Sequence of chain 1.B:
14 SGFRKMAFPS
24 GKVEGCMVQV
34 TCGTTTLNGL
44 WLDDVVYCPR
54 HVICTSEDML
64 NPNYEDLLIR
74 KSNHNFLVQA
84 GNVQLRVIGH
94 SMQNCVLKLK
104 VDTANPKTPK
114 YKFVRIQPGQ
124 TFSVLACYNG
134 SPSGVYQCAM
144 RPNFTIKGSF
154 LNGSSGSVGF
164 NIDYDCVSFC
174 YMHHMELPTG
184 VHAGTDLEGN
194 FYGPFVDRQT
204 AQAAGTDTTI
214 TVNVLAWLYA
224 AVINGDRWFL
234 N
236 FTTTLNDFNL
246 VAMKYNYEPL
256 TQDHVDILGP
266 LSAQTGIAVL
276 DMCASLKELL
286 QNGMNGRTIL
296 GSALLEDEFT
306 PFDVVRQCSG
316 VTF

Sequence of chain 1.A:
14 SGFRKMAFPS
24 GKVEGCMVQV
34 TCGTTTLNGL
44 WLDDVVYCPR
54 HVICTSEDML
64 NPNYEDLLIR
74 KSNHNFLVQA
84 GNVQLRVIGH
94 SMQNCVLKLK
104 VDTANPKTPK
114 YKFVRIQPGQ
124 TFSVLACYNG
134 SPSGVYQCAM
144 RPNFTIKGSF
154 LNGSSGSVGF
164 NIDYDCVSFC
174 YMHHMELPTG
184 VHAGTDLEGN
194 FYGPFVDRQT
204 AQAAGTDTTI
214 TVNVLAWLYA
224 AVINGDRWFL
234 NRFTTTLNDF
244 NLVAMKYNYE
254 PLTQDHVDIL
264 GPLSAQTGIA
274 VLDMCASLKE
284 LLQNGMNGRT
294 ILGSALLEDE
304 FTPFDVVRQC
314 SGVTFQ

Binding-site contacts:
Ligand atom O contacts residue SER158 of chain 1.B at 3.0 Å (h-bond).
Ligand atom OH contacts residue SER59 of chain 1.B at 3.5 Å.
Ligand atom OE1 contacts residue SER157 of chain 1.B at 3.3 Å (h-bond).
Ligand atom CB contacts residue THR203 of chain 1.B at 3.2 Å.
Ligand atom CA contacts residue SER158 of chain 1.B at 3.3 Å.
Ligand atom N contacts residue SER158 of chain 1.B at 3.5 Å (h-bond).
Ligand atom OH contacts residue MET62 of chain 1.B at 3.2 Å.
Ligand atom O contacts residue SER157 of chain 1.B at 3.2 Å (h-bond).
Ligand atom CD2 contacts residue GLN202 of chain 1.B at 3.4 Å.
Ligand atom OE1 contacts residue PHE153 of chain 1.B at 3.2 Å.
Ligand atom OE1 contacts residue HIS176 of chain 1.B at 2.5 Å (h-bond).
Ligand atom O contacts residue GLU179 of chain 1.B at 2.7 Å (salt-bridge).
Ligand atom O contacts residue GLY156 of chain 1.B at 3.5 Å (h-bond).
Ligand atom CG1 contacts residue LEU40 of chain 1.B at 3.6 Å (hydrophobic).
Ligand atom C contacts residue GLY156 of chain 1.B at 3.5 Å.
Ligand atom N contacts residue THR39 of chain 1.B at 3.0 Å (h-bond).
Ligand atom O contacts residue THR39 of chain 1.B at 3.0 Å (h-bond).
Ligand atom O contacts residue GLY156 of chain 1.B at 2.7 Å (h-bond).
Ligand atom CD1 contacts residue MET62 of chain 1.B at 3.5 Å (hydrophobic).
Ligand atom O contacts residue GLN202 of chain 1.B at 3.3 Å.
Ligand atom N contacts residue THR203 of chain 1.B at 3.0 Å (h-bond).
Ligand atom C contacts residue GLU179 of chain 1.B at 3.5 Å.
Ligand atom O contacts residue THR37 of chain 1.B at 3.5 Å (h-bond).
Ligand atom CA contacts residue THR37 of chain 1.B at 3.4 Å.
Ligand atom N contacts residue GLN202 of chain 1.B at 3.1 Å (h-bond).
Ligand atom CA contacts residue GLU179 of chain 1.B at 3.3 Å.
Ligand atom O contacts residue ASN155 of chain 1.B at 3.5 Å.
Ligand atom N contacts residue SER158 of chain 1.B at 3.0 Å (h-bond).
Ligand atom CD2 contacts residue MET178 of chain 1.B at 3.3 Å (hydrophobic).
Ligand atom N contacts residue GLU179 of chain 1.B at 2.8 Å (salt-bridge).
Ligand atom N contacts residue HIS177 of chain 1.B at 3.1 Å (h-bond).
Ligand atom CG1 contacts residue HIS54 of chain 1.B at 3.4 Å.
Ligand atom C contacts residue GLY156 of chain 1.B at 3.4 Å.
Ligand atom O contacts residue PRO181 of chain 1.B at 3.3 Å.
Ligand atom N contacts residue GLY156 of chain 1.B at 3.6 Å.
Ligand atom C contacts residue SER158 of chain 1.B at 2.9 Å.
Ligand atom NE2 contacts residue GLU179 of chain 1.B at 3.2 Å (salt-bridge).
Ligand atom CG contacts residue GLN202 of chain 1.B at 3.5 Å.
Ligand atom O contacts residue MET178 of chain 1.B at 3.0 Å.
Ligand atom NE2 contacts residue PHE153 of chain 1.B at 3.5 Å (h-bond).

This small molecule binds to this protein.
Small molecule (SMILES): CC(C)C[C@H](NC(=O)[C@H](CCC(N)=O)NC(=O)[C@H](C)NC(=O)[C@H](CC(C)C)NC(=O)[C@@H](N)CCCCN)C(=O)N[C@@H](CCC(N)=O)C(=O)N[C@H](C(=O)N[C@@H](C)C(=O)N[C@H](C=O)Cc1ccc(O)cc1)C(C)C